The small molecule below binds the protein below.
Small molecule (SMILES): C=CC[C@@H]1/C=C(\C)C[C@H](C)C[C@H](OC)[C@H]2O[C@@](O)(C(=O)C(=O)N3CCCC[C@H]3C(=O)O[C@H](/C(C)=C/[C@@H]3CC[C@@H](O)[C@H](OC)C3)[C@H](C)[C@@H](O)CC1=O)[C@H](C)C[C@@H]2OC

Sequence of chain 2.D:
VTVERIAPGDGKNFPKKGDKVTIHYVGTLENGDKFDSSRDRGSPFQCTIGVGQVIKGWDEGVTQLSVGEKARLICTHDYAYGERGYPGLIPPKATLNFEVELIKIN

Sequence of chain 1.C:
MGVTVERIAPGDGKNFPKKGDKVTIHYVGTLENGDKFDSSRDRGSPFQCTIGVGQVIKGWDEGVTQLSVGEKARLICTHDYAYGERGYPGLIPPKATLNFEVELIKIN

Binding-site contacts:
Ligand atom C2 contacts residue TYR86 of chain 1.D at 3.4 Å (hydrophobic).
Ligand atom O4 contacts residue PHE40 of chain 1.D at 3.2 Å.
Ligand atom O1 contacts residue TYR86 of chain 1.D at 3.4 Å (h-bond).
Ligand atom O5 contacts residue ASP41 of chain 1.D at 2.9 Å (salt-bridge).
Ligand atom C27 contacts residue TYR86 of chain 1.D at 3.5 Å (hydrophobic).
Ligand atom C8 contacts residue TYR86 of chain 1.D at 3.2 Å (hydrophobic).
Ligand atom C10 contacts residue ASP41 of chain 1.D at 3.3 Å.
Ligand atom O10 contacts residue GLN58 of chain 1.D at 3.5 Å (h-bond).
Ligand atom C3 contacts residue TRP63 of chain 1.D at 3.7 Å (hydrophobic).
Ligand atom C40 contacts residue LEU94 of chain 1.C at 3.4 Å (hydrophobic).
Ligand atom O4 contacts residue ASP41 of chain 1.D at 3.3 Å (salt-bridge).
Ligand atom O3 contacts residue PHE103 of chain 1.D at 3.6 Å.
Ligand atom C40 contacts residue GLY93 of chain 2.D at 3.4 Å.
Ligand atom C41 contacts residue PHE50 of chain 1.D at 3.4 Å (hydrophobic).
Ligand atom O4 contacts residue TYR30 of chain 1.D at 3.1 Å.
Ligand atom O3 contacts residue TYR86 of chain 1.D at 2.4 Å (h-bond).
Ligand atom C45 contacts residue ALA85 of chain 1.D at 3.3 Å (hydrophobic).
Ligand atom C5 contacts residue TYR30 of chain 1.D at 3.7 Å (hydrophobic).
Ligand atom O6 contacts residue ASP41 of chain 1.D at 2.8 Å (salt-bridge).
Ligand atom C45 contacts residue TYR86 of chain 1.D at 3.6 Å (hydrophobic).
Ligand atom N7 contacts residue TYR86 of chain 1.D at 3.7 Å.
Ligand atom C11 contacts residue TYR86 of chain 1.D at 3.6 Å (hydrophobic).
Ligand atom C43 contacts residue TYR91 of chain 1.D at 3.3 Å (hydrophobic).
Ligand atom O2 contacts residue VAL59 of chain 1.D at 3.3 Å.
Ligand atom C33 contacts residue PRO92 of chain 1.C at 3.6 Å (hydrophobic).
Ligand atom C24 contacts residue GLY93 of chain 1.C at 3.5 Å.
Ligand atom C23 contacts residue GLY93 of chain 1.C at 3.5 Å.
Ligand atom C14 contacts residue ASP41 of chain 1.D at 3.3 Å.
Ligand atom O4 contacts residue PHE103 of chain 1.D at 3.6 Å.
Ligand atom C1 contacts residue TYR86 of chain 1.D at 3.3 Å (hydrophobic).
Ligand atom O12 contacts residue ARG89 of chain 2.D at 3.5 Å.
Ligand atom O10 contacts residue GLY93 of chain 1.C at 2.8 Å (h-bond).
Ligand atom C36 contacts residue TYR30 of chain 1.D at 3.4 Å (hydrophobic).
Ligand atom C35 contacts residue TYR86 of chain 1.D at 3.4 Å (hydrophobic).
Ligand atom C44 contacts residue ARG46 of chain 1.D at 3.3 Å.
Ligand atom C34 contacts residue GLY93 of chain 1.C at 3.4 Å.
Ligand atom C39 contacts residue GLY93 of chain 2.D at 3.4 Å.
Ligand atom C42 contacts residue TYR86 of chain 1.D at 3.2 Å (hydrophobic).
Ligand atom O5 contacts residue TYR30 of chain 1.D at 3.6 Å (h-bond).
Ligand atom O2 contacts residue ILE60 of chain 1.D at 2.8 Å (h-bond).

Sequence of chain 1.D:
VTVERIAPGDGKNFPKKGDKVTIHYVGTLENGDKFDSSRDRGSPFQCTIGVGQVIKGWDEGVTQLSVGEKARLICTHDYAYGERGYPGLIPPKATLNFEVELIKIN